Sequence of chain 1.B:
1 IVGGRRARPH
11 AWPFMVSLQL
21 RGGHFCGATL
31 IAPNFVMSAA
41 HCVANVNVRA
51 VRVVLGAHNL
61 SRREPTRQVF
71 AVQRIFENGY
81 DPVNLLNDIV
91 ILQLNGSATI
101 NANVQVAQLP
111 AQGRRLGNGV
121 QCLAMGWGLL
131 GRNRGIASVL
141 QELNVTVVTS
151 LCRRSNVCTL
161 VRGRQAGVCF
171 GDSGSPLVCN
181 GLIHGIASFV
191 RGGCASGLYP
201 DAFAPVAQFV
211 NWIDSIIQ

Binding-site contacts:
Ligand atom C1 contacts residue ASN95 of chain 1.B at 1.5 Å.
Ligand atom C1 contacts residue ARG52 of chain 1.B at 3.1 Å.
Ligand atom N2 contacts residue ASN95 of chain 1.B at 2.8 Å (h-bond).
Ligand atom O2 contacts residue ARG52 of chain 1.B at 4.4 Å.
Ligand atom C6 contacts residue ARG52 of chain 1.B at 4.5 Å.
Ligand atom C6 contacts residue ALA71 of chain 1.B at 4.2 Å (hydrophobic).
Ligand atom O4 contacts residue ARG49 of chain 1.B at 4.5 Å.
Ligand atom O5 contacts residue ALA71 of chain 1.B at 3.7 Å.
Ligand atom C1 contacts residue ALA71 of chain 1.B at 4.2 Å (hydrophobic).
Ligand atom O4 contacts residue ARG52 of chain 1.B at 3.1 Å (salt-bridge).
Ligand atom C6 contacts residue ARG49 of chain 1.B at 3.8 Å.
Ligand atom C5 contacts residue ARG49 of chain 1.B at 4.4 Å.
Ligand atom C2 contacts residue ASN95 of chain 1.B at 2.5 Å.
Ligand atom C2 contacts residue ARG52 of chain 1.B at 3.7 Å.
Ligand atom C8 contacts residue ASN95 of chain 1.B at 3.6 Å.
Ligand atom O5 contacts residue PHE70 of chain 1.B at 4.5 Å.
Ligand atom O5 contacts residue ARG52 of chain 1.B at 3.0 Å.
Ligand atom C6 contacts residue ALA50 of chain 1.B at 3.4 Å (hydrophobic).
Ligand atom O6 contacts residue ALA71 of chain 1.B at 4.4 Å.
Ligand atom O6 contacts residue ARG52 of chain 1.B at 4.4 Å.
Ligand atom C5 contacts residue ALA71 of chain 1.B at 3.8 Å (hydrophobic).
Ligand atom C5 contacts residue VAL69 of chain 1.B at 4.5 Å (hydrophobic).
Ligand atom C7 contacts residue ASN95 of chain 1.B at 3.2 Å.
Ligand atom C6 contacts residue VAL51 of chain 1.B at 3.3 Å (hydrophobic).
Ligand atom C5 contacts residue ASN95 of chain 1.B at 3.8 Å.
Ligand atom C4 contacts residue ARG49 of chain 1.B at 4.1 Å.
Ligand atom O7 contacts residue ASN95 of chain 1.B at 3.4 Å (h-bond).
Ligand atom C5 contacts residue ARG52 of chain 1.B at 3.8 Å.
Ligand atom C6 contacts residue ARG52 of chain 1.B at 3.4 Å.
Ligand atom O5 contacts residue ASN95 of chain 1.B at 2.5 Å (h-bond).
Ligand atom C4 contacts residue ASN95 of chain 1.B at 4.4 Å.
Ligand atom C3 contacts residue ASN95 of chain 1.B at 3.9 Å.
Ligand atom C4 contacts residue ARG52 of chain 1.B at 4.1 Å.

A small-molecule ligand and the protein it binds are described below.
Small molecule (SMILES): CC(=O)N[C@H]1CO[C@H](CO[C@@H]2O[C@@H](C)[C@@H](O)[C@@H](O)[C@@H]2O)[C@@H](O)[C@@H]1O